Binding-site contacts:
Ligand atom CA contacts residue ASP93 of chain 1.A at 3.6 Å.
Ligand atom OE2 contacts residue ASN105 of chain 1.A at 3.7 Å.
Ligand atom N contacts residue TYR92 of chain 1.A at 3.6 Å.
Ligand atom CB contacts residue TYR92 of chain 1.A at 3.8 Å (hydrophobic).
Ligand atom SG contacts residue CYS58 of chain 1.A at 2.0 Å (h-bond).
Ligand atom CD1 contacts residue ALA107 of chain 1.A at 3.9 Å (hydrophobic).
Ligand atom O contacts residue SER106 of chain 1.A at 2.6 Å (h-bond).
Ligand atom CB contacts residue CYS58 of chain 1.A at 3.1 Å (hydrophobic).
Ligand atom N contacts residue TYR92 of chain 1.A at 3.3 Å (h-bond).
Ligand atom O contacts residue ASP93 of chain 1.A at 2.9 Å (salt-bridge).
Ligand atom N contacts residue ASN105 of chain 1.A at 3.0 Å (h-bond).
Ligand atom CA contacts residue THR96 of chain 1.A at 3.6 Å.
Ligand atom CB contacts residue ASN105 of chain 1.A at 3.7 Å.
Ligand atom CD1 contacts residue TYR92 of chain 1.A at 3.7 Å (hydrophobic).
Ligand atom C contacts residue SER106 of chain 1.A at 3.5 Å.
Ligand atom SG contacts residue ALA51 of chain 1.A at 3.9 Å.
Ligand atom O contacts residue ARG56 of chain 1.A at 2.9 Å (salt-bridge).
Ligand atom C contacts residue TYR92 of chain 1.A at 3.1 Å (hydrophobic).
Ligand atom CD2 contacts residue TYR92 of chain 1.A at 3.9 Å (hydrophobic).
Ligand atom C contacts residue ASP93 of chain 1.A at 3.6 Å.
Ligand atom CD1 contacts residue SER106 of chain 1.A at 3.7 Å.
Ligand atom CB contacts residue ALA107 of chain 1.A at 3.6 Å (hydrophobic).
Ligand atom CA contacts residue CYS58 of chain 1.A at 3.8 Å (hydrophobic).
Ligand atom CD1 contacts residue PHE99 of chain 1.A at 3.8 Å (hydrophobic).
Ligand atom O contacts residue TYR92 of chain 1.A at 3.0 Å (h-bond).
Ligand atom CA contacts residue TYR92 of chain 1.A at 4.0 Å (hydrophobic).
Ligand atom O contacts residue TYR92 of chain 1.A at 3.5 Å.
Ligand atom N contacts residue TYR92 of chain 1.A at 3.8 Å.
Ligand atom CA contacts residue ASN105 of chain 1.A at 3.8 Å.
Ligand atom C contacts residue ASN105 of chain 1.A at 4.0 Å.
Ligand atom CA contacts residue TYR92 of chain 1.A at 3.4 Å (hydrophobic).
Ligand atom C contacts residue ARG56 of chain 1.A at 4.0 Å.
Ligand atom O contacts residue ASN105 of chain 1.A at 3.9 Å.
Ligand atom CD contacts residue ASN105 of chain 1.A at 3.8 Å.
Ligand atom C contacts residue TYR92 of chain 1.A at 3.4 Å (hydrophobic).
Ligand atom OE1 contacts residue ASN105 of chain 1.A at 4.0 Å.
Ligand atom CA contacts residue TYR92 of chain 1.A at 3.7 Å (hydrophobic).
Ligand atom O contacts residue ALA107 of chain 1.A at 3.9 Å.
Ligand atom O contacts residue ASN105 of chain 1.A at 3.6 Å (h-bond).
Ligand atom CD2 contacts residue ARG56 of chain 1.A at 3.7 Å.

A protein and the small-molecule ligand that binds it are described below.
Small molecule (SMILES): CC(C)C[C@H](NC(=O)[C@H](CCC(=O)O)NC(=O)[C@H](CS)NC(=O)[C@@H](NC(=O)[C@H](Cc1ccc(O)cc1)NC(=O)[C@@H](N)CC(N)=O)[C@@H](C)O)C(=O)N[C@@H](CCCCN)C(=O)N[C@@H](Cc1ccc(O)cc1)C(=O)NCC=O

Sequence of chain 1.A:
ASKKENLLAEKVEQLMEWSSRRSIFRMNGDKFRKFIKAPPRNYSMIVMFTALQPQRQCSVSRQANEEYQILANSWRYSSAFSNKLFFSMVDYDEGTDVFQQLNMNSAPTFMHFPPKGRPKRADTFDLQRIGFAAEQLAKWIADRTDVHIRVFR